This small molecule binds to this protein.
Small molecule (SMILES): CC(=O)N[C@H]1[C@H](O[C@H]2[C@H](O)[C@@H](NC(C)=O)CO[C@@H]2CO)O[C@H](CO)[C@@H](O)[C@@H]1O

Binding-site contacts:
Ligand atom C8 contacts residue ASN479 of chain 1.A at 4.3 Å.
Ligand atom C5 contacts residue ASN479 of chain 1.A at 3.8 Å.
Ligand atom O7 contacts residue ASN479 of chain 1.A at 3.6 Å.
Ligand atom O7 contacts residue ASP471 of chain 1.A at 4.1 Å.
Ligand atom C4 contacts residue ASN479 of chain 1.A at 4.3 Å.
Ligand atom O6 contacts residue THR379 of chain 1.A at 4.4 Å.
Ligand atom C8 contacts residue ILE473 of chain 1.A at 4.2 Å (hydrophobic).
Ligand atom C8 contacts residue TRP472 of chain 1.A at 4.0 Å (hydrophobic).
Ligand atom N2 contacts residue ASN479 of chain 1.A at 2.9 Å (h-bond).
Ligand atom C3 contacts residue ASN479 of chain 1.A at 3.9 Å.
Ligand atom C1 contacts residue ASN479 of chain 1.A at 1.5 Å.
Ligand atom C8 contacts residue ASP471 of chain 1.A at 3.2 Å.
Ligand atom C7 contacts residue ASN479 of chain 1.A at 3.5 Å.
Ligand atom C2 contacts residue ASN479 of chain 1.A at 2.5 Å.
Ligand atom C8 contacts residue GLN477 of chain 1.A at 3.9 Å.
Ligand atom O5 contacts residue ASN479 of chain 1.A at 2.5 Å (h-bond).
Ligand atom C7 contacts residue ASP471 of chain 1.A at 3.9 Å.

Sequence of chain 1.A:
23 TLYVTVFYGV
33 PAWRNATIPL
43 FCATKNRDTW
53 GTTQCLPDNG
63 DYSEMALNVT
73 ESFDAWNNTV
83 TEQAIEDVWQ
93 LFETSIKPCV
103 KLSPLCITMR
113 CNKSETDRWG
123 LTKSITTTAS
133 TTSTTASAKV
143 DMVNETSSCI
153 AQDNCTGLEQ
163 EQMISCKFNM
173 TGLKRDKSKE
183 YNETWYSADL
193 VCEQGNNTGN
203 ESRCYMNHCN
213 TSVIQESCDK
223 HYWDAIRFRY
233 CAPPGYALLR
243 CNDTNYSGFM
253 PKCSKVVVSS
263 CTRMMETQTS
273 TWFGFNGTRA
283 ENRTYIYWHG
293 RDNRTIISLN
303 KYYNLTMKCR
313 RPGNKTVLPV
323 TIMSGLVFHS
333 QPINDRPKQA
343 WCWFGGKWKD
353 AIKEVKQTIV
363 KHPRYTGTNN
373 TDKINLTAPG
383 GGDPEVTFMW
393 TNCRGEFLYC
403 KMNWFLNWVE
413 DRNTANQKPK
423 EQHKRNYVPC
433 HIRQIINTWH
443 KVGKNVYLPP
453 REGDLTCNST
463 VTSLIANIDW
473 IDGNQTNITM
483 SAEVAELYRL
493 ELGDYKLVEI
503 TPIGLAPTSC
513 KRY